Sequence of chain 1.A:
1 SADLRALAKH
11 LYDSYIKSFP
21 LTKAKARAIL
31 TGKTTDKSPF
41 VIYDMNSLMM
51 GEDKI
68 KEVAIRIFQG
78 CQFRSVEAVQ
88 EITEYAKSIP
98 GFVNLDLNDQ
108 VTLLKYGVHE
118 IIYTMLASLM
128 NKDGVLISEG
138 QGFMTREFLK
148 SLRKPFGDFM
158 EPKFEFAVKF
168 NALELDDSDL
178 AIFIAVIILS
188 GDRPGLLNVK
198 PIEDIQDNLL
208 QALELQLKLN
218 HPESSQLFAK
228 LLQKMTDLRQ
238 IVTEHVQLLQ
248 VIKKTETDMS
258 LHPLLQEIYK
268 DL

Binding-site contacts:
Ligand atom C contacts residue GLU264 of chain 1.A at 4.0 Å.
Ligand atom C contacts residue GLU264 of chain 1.A at 3.6 Å.
Ligand atom CD1 contacts residue PRO260 of chain 1.A at 3.8 Å (hydrophobic).
Ligand atom CB contacts residue LEU104 of chain 1.A at 4.0 Å (hydrophobic).
Ligand atom CA contacts residue GLU264 of chain 1.A at 3.6 Å.
Ligand atom CG contacts residue LEU104 of chain 1.A at 3.7 Å (hydrophobic).
Ligand atom CB contacts residue LEU261 of chain 1.A at 3.9 Å (hydrophobic).
Ligand atom O contacts residue LYS94 of chain 1.A at 2.6 Å (salt-bridge).
Ligand atom O contacts residue GLU91 of chain 1.A at 4.1 Å.
Ligand atom C contacts residue LYS94 of chain 1.A at 3.7 Å.
Ligand atom N contacts residue GLU264 of chain 1.A at 2.9 Å (salt-bridge).
Ligand atom CD2 contacts residue LEU261 of chain 1.A at 3.9 Å (hydrophobic).
Ligand atom CD2 contacts residue THR90 of chain 1.A at 3.9 Å.
Ligand atom CD2 contacts residue PHE99 of chain 1.A at 3.8 Å (hydrophobic).
Ligand atom CB contacts residue GLU264 of chain 1.A at 3.5 Å.
Ligand atom CG contacts residue GLU264 of chain 1.A at 3.5 Å.
Ligand atom CD2 contacts residue GLN107 of chain 1.A at 3.5 Å.
Ligand atom CD1 contacts residue GLN87 of chain 1.A at 3.9 Å.
Ligand atom CB contacts residue VAL108 of chain 1.A at 4.0 Å (hydrophobic).
Ligand atom CG contacts residue LEU111 of chain 1.A at 3.8 Å (hydrophobic).
Ligand atom C contacts residue LYS94 of chain 1.A at 3.8 Å.
Ligand atom CD2 contacts residue LEU111 of chain 1.A at 3.6 Å (hydrophobic).
Ligand atom NZ contacts residue ASN105 of chain 1.A at 2.9 Å (h-bond).
Ligand atom CD1 contacts residue LYS112 of chain 1.A at 4.0 Å.
Ligand atom CA contacts residue GLU264 of chain 1.A at 4.0 Å.
Ligand atom N contacts residue GLU264 of chain 1.A at 2.8 Å (salt-bridge).
Ligand atom CD1 contacts residue VAL108 of chain 1.A at 3.7 Å (hydrophobic).
Ligand atom CD1 contacts residue LEU261 of chain 1.A at 3.8 Å (hydrophobic).
Ligand atom CD2 contacts residue LEU104 of chain 1.A at 3.7 Å (hydrophobic).
Ligand atom N contacts residue LYS94 of chain 1.A at 4.0 Å.
Ligand atom CA contacts residue VAL108 of chain 1.A at 4.0 Å (hydrophobic).
Ligand atom CE contacts residue ASN105 of chain 1.A at 3.5 Å.
Ligand atom O contacts residue LYS94 of chain 1.A at 3.0 Å (salt-bridge).
Ligand atom CD contacts residue LEU104 of chain 1.A at 3.9 Å (hydrophobic).
Ligand atom CD1 contacts residue GLU264 of chain 1.A at 3.8 Å.
Ligand atom CB contacts residue THR90 of chain 1.A at 4.0 Å.
Ligand atom CD1 contacts residue LEU111 of chain 1.A at 3.9 Å (hydrophobic).
Ligand atom N contacts residue VAL108 of chain 1.A at 4.0 Å.
Ligand atom CD2 contacts residue VAL86 of chain 1.A at 4.1 Å (hydrophobic).
Ligand atom CD1 contacts residue GLN107 of chain 1.A at 3.8 Å.

The small molecule below binds the protein below.
Small molecule (SMILES): CC(C)C[C@H](NC(=O)[C@H](CCCCN)NC(=O)[C@H](CCCCN)NC(=O)[C@H](CC(C)C)NC(=O)[C@H](CC(C)C)NC(=O)[C@@H](N)CO)C(=O)N[C@@H](CC(C)C)C(=O)N[C@@H](CC(C)C)C(=O)N[C@@H](C)C=O